Sequence of chain 1.D:
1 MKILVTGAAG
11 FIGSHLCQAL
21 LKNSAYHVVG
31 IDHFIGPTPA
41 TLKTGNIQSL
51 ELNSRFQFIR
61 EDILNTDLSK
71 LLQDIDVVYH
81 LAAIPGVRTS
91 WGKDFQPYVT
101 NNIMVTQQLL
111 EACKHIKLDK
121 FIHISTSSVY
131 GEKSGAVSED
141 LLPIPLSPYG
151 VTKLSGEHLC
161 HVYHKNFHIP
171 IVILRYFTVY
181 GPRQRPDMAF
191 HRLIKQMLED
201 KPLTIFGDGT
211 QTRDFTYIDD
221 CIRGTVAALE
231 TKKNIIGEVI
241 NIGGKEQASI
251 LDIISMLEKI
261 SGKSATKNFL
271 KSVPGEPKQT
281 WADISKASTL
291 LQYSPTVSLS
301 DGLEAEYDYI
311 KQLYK

Binding-site contacts:
Ligand atom C5' contacts residue UGA1 of chain 1.O at 0.8 Å.
Ligand atom O3' contacts residue UGA1 of chain 1.O at 0.7 Å (h-bond).
Ligand atom C6' contacts residue UGA1 of chain 1.O at 1.1 Å.
Ligand atom C2D contacts residue UGA1 of chain 1.O at 0.1 Å.
Ligand atom C1D contacts residue UGA1 of chain 1.O at 0.0 Å.
Ligand atom O1B contacts residue UGA1 of chain 1.O at 0.3 Å (h-bond).
Ligand atom C3D contacts residue UGA1 of chain 1.O at 0.0 Å.
Ligand atom O3A contacts residue UGA1 of chain 1.O at 0.1 Å (h-bond).
Ligand atom C2 contacts residue UGA1 of chain 1.O at 0.0 Å.
Ligand atom O4' contacts residue THR126 of chain 1.D at 2.4 Å (h-bond).
Ligand atom O3B contacts residue UGA1 of chain 1.O at 1.0 Å (h-bond).
Ligand atom PB contacts residue UGA1 of chain 1.O at 0.2 Å.
Ligand atom O2D contacts residue GLU276 of chain 1.D at 2.4 Å (salt-bridge).
Ligand atom C5 contacts residue UGA1 of chain 1.O at 0.0 Å.
Ligand atom O2A contacts residue UGA1 of chain 1.O at 0.2 Å (h-bond).
Ligand atom C4' contacts residue UGA1 of chain 1.O at 0.3 Å.
Ligand atom O3D contacts residue UGA1 of chain 1.O at 0.2 Å (h-bond).
Ligand atom C4D contacts residue UGA1 of chain 1.O at 0.1 Å.
Ligand atom C2' contacts residue UGA1 of chain 1.O at 1.5 Å.
Ligand atom O5D contacts residue UGA1 of chain 1.O at 0.1 Å (h-bond).
Ligand atom C6 contacts residue UGA1 of chain 1.O at 0.0 Å.
Ligand atom N3 contacts residue UGA1 of chain 1.O at 0.1 Å (h-bond).
Ligand atom C5D contacts residue UGA1 of chain 1.O at 0.0 Å.
Ligand atom O4' contacts residue UGA1 of chain 1.O at 0.3 Å (h-bond).
Ligand atom C1' contacts residue UGA1 of chain 1.O at 1.8 Å.
Ligand atom C3' contacts residue UGA1 of chain 1.O at 0.6 Å.
Ligand atom O2' contacts residue UGA1 of chain 1.O at 1.9 Å (h-bond).
Ligand atom O'P contacts residue UGA1 of chain 1.O at 2.0 Å (h-bond).
Ligand atom C4 contacts residue UGA1 of chain 1.O at 0.0 Å.
Ligand atom O2D contacts residue UGA1 of chain 1.O at 0.2 Å (h-bond).
Ligand atom O1A contacts residue UGA1 of chain 1.O at 0.1 Å (h-bond).
Ligand atom O'Q contacts residue UGA1 of chain 1.O at 0.6 Å (h-bond).
Ligand atom N1 contacts residue UGA1 of chain 1.O at 0.0 Å (h-bond).
Ligand atom PA contacts residue UGA1 of chain 1.O at 0.1 Å.
Ligand atom O4D contacts residue UGA1 of chain 1.O at 0.1 Å (h-bond).
Ligand atom O2B contacts residue UGA1 of chain 1.O at 0.9 Å (h-bond).
Ligand atom O5' contacts residue UGA1 of chain 1.O at 2.1 Å (h-bond).
Ligand atom O2 contacts residue UGA1 of chain 1.O at 0.0 Å (h-bond).
Ligand atom O4 contacts residue UGA1 of chain 1.O at 0.1 Å (h-bond).
Ligand atom O2B contacts residue ARG213 of chain 1.D at 2.5 Å (salt-bridge).

A protein and the small-molecule ligand that binds it are described below.
Small molecule (SMILES): O=C(O)[C@H]1O[C@H](O[P](=O)(O)O[P](=O)(O)OC[C@H]2O[C@@H](n3ccc(=O)[nH]c3=O)[C@H](O)[C@@H]2O)[C@H](O)[C@@H](O)[C@H]1O